Sequence of chain 2.F:
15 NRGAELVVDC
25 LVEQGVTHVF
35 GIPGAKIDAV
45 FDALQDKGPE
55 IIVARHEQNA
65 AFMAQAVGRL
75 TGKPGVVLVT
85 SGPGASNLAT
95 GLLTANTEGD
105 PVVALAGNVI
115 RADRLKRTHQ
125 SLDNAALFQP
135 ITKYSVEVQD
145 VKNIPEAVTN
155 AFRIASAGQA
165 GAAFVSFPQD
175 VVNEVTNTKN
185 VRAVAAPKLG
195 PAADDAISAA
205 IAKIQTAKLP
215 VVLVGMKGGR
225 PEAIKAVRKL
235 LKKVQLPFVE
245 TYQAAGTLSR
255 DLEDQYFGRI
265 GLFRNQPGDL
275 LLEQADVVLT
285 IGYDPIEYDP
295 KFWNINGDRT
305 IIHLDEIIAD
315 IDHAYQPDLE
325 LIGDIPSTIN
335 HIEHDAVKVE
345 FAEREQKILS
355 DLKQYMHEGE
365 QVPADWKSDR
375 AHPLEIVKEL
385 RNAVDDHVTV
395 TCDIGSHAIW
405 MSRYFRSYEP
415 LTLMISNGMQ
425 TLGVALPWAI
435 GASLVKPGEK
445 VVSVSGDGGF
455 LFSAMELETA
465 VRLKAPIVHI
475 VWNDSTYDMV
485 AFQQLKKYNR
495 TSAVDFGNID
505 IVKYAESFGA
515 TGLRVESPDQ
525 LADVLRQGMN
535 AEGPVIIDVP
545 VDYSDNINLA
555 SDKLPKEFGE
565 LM

Binding-site contacts:
Ligand atom OXT contacts residue LEU438 of chain 2.F at 4.1 Å.
Ligand atom O contacts residue PRO441 of chain 2.F at 3.7 Å.
Ligand atom CA contacts residue LEU467 of chain 2.F at 4.4 Å (hydrophobic).
Ligand atom OXT contacts residue ALA469 of chain 2.F at 4.0 Å.
Ligand atom O3 contacts residue PRO470 of chain 2.F at 4.4 Å.
Ligand atom O contacts residue LEU438 of chain 2.F at 3.7 Å.
Ligand atom O3 contacts residue LEU467 of chain 2.F at 3.8 Å.
Ligand atom OXT contacts residue LEU467 of chain 2.F at 4.3 Å.
Ligand atom C contacts residue LEU438 of chain 2.F at 4.3 Å (hydrophobic).
Ligand atom O contacts residue SER437 of chain 2.F at 3.5 Å (h-bond).
Ligand atom C contacts residue SER437 of chain 2.F at 4.0 Å.
Ligand atom OXT contacts residue PRO470 of chain 2.F at 4.3 Å.
Ligand atom CB contacts residue PRO441 of chain 2.F at 4.3 Å (hydrophobic).
Ligand atom O3 contacts residue LYS468 of chain 2.F at 3.8 Å.
Ligand atom OXT contacts residue SER437 of chain 2.F at 3.3 Å (h-bond).

This protein binds this small molecule.
Small molecule (SMILES): CC(=O)C(=O)O